This protein binds this small molecule.
Small molecule (SMILES): Nc1ncnc2c1ncn2[C@@H]1O[C@H](CO[P](=O)(O)O[P](=O)(O)NP(=O)(O)O)[C@@H](O)[C@H]1O

Sequence of chain 1.C:
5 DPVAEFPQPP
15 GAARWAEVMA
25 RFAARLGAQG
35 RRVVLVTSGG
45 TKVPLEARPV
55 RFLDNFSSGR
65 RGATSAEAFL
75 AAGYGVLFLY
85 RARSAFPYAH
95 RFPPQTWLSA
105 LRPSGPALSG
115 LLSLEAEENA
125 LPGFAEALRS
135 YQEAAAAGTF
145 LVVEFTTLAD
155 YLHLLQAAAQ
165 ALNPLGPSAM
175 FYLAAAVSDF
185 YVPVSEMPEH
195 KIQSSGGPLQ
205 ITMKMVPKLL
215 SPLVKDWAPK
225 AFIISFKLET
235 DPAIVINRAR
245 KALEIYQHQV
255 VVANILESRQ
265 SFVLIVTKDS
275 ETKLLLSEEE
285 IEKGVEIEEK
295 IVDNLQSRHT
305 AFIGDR

Binding-site contacts:
Ligand atom C2' contacts residue J1O1 of chain 1.Y at 3.6 Å.
Ligand atom O2B contacts residue ASP183 of chain 1.D at 3.1 Å (salt-bridge).
Ligand atom O2G contacts residue ASP183 of chain 1.D at 3.0 Å (salt-bridge).
Ligand atom O2A contacts residue LEU232 of chain 1.D at 3.0 Å (h-bond).
Ligand atom N3B contacts residue SER198 of chain 1.C at 3.5 Å (h-bond).
Ligand atom PG contacts residue MG1 of chain 1.Z at 3.3 Å.
Ligand atom O1G contacts residue SER198 of chain 1.C at 2.6 Å (h-bond).
Ligand atom O3G contacts residue LYS195 of chain 1.C at 3.1 Å (salt-bridge).
Ligand atom PB contacts residue MG1 of chain 1.Z at 3.1 Å.
Ligand atom O2B contacts residue MG1 of chain 1.Z at 2.0 Å.
Ligand atom O5' contacts residue J1O1 of chain 1.Y at 3.5 Å.
Ligand atom O3A contacts residue LYS231 of chain 1.D at 3.2 Å (salt-bridge).
Ligand atom O3A contacts residue MG1 of chain 1.Z at 3.4 Å.
Ligand atom PA contacts residue LYS195 of chain 1.C at 3.7 Å.
Ligand atom O2A contacts residue LYS195 of chain 1.C at 3.4 Å (salt-bridge).
Ligand atom O1A contacts residue MG1 of chain 1.Z at 2.1 Å.
Ligand atom C5' contacts residue PHE230 of chain 1.D at 3.1 Å (hydrophobic).
Ligand atom O2A contacts residue LYS231 of chain 1.D at 3.0 Å (salt-bridge).
Ligand atom O1A contacts residue J1O1 of chain 1.Y at 3.1 Å.
Ligand atom O3' contacts residue PHE230 of chain 1.D at 3.1 Å (h-bond).
Ligand atom PA contacts residue J1O1 of chain 1.Y at 3.7 Å.
Ligand atom O3' contacts residue SER229 of chain 1.D at 3.6 Å.
Ligand atom N1 contacts residue LEU213 of chain 1.D at 3.4 Å (h-bond).
Ligand atom C2' contacts residue ALA179 of chain 1.D at 3.5 Å (hydrophobic).
Ligand atom O3' contacts residue LEU177 of chain 1.D at 2.6 Å (h-bond).
Ligand atom C4' contacts residue PHE230 of chain 1.D at 3.2 Å (hydrophobic).
Ligand atom PG contacts residue SER198 of chain 1.C at 3.6 Å.
Ligand atom C3' contacts residue LEU177 of chain 1.D at 3.6 Å (hydrophobic).
Ligand atom N3B contacts residue MG1 of chain 1.Z at 3.5 Å.
Ligand atom N6 contacts residue PRO211 of chain 1.D at 3.0 Å (h-bond).
Ligand atom O3G contacts residue LYS231 of chain 1.D at 2.8 Å (salt-bridge).
Ligand atom O2G contacts residue MG1 of chain 1.Z at 2.0 Å.
Ligand atom O2' contacts residue ALA179 of chain 1.D at 2.7 Å (h-bond).
Ligand atom PG contacts residue LYS195 of chain 1.C at 3.7 Å.
Ligand atom PA contacts residue MG1 of chain 1.Z at 3.2 Å.
Ligand atom O1A contacts residue LYS195 of chain 1.C at 3.0 Å (salt-bridge).
Ligand atom C3' contacts residue PHE230 of chain 1.D at 3.2 Å (hydrophobic).
Ligand atom O2B contacts residue LYS212 of chain 1.D at 3.0 Å (salt-bridge).
Ligand atom O2G contacts residue LYS195 of chain 1.C at 3.1 Å (salt-bridge).
Ligand atom O2' contacts residue LEU177 of chain 1.D at 3.3 Å (h-bond).

Sequence of chain 1.D:
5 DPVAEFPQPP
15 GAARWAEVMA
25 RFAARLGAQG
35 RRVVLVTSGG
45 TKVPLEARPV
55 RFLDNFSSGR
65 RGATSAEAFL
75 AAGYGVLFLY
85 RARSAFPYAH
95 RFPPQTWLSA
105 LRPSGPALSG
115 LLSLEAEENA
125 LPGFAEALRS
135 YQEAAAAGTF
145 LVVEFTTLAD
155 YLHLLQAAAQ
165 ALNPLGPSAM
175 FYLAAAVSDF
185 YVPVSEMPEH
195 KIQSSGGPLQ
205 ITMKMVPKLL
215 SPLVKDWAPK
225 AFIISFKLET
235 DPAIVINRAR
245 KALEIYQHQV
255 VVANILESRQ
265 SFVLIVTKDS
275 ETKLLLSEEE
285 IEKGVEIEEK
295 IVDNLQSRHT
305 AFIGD